A small-molecule ligand and the protein it binds are described below.
Small molecule (SMILES): O=c1ccn([C@@H]2O[C@H](CO[P](=O)(O)O[C@H]3[C@@H](O)[C@H](n4ccc(=O)[nH]c4=O)O[C@@H]3CO[P](=O)(O)O[C@H]3[C@@H](O)[C@H](n4ccc(=O)[nH]c4=O)O[C@@H]3CO[P](=O)(O)O[C@H]3[C@@H](O)[C@H](n4ccc(=O)[nH]c4=O)O[C@@H]3CO[P](=O)(O)O[C@H]3[C@@H](O)[C@H](n4ccc(=O)[nH]c4=O)O[C@@H]3CO[P](=O)(O)O[C@H]3[C@@H](O)[C@H](n4ccc(=O)[nH]c4=O)O[C@@H]3CO[P](=O)(O)O[C@H]3[C@@H](O)[C@H](n4ccc(=O)[nH]c4=O)O[C@@H]3CO[P](=O)(O)O[C@H]3[C@@H](O)[C@H](n4ccc(=O)[nH]c4=O)O[C@@H]3CO[P](=O)(O)O[C@H]3[C@@H](O)[C@H](n4ccc(=O)[nH]c4=O)O[C@@H]3COP(=O)=O)[C@@H](O)[C@H]2O)c(=O)[nH]1

Binding-site contacts:
Ligand atom C5' contacts residue C5 of chain 1.H at 0.0 Å.
Ligand atom O2' contacts residue C2 of chain 1.H at 0.0 Å (h-bond).
Ligand atom C4' contacts residue C2 of chain 1.H at 0.0 Å.
Ligand atom C1' contacts residue C8 of chain 1.H at 0.0 Å.
Ligand atom C2' contacts residue C2 of chain 1.H at 0.0 Å.
Ligand atom C1' contacts residue C2 of chain 1.H at 0.0 Å.
Ligand atom N1 contacts residue C9 of chain 1.H at 0.0 Å (h-bond).
Ligand atom C5 contacts residue C2 of chain 1.H at 0.0 Å.
Ligand atom P contacts residue C8 of chain 1.H at 0.0 Å.
Ligand atom C3' contacts residue C5 of chain 1.H at 0.0 Å.
Ligand atom O3' contacts residue C8 of chain 1.H at 0.0 Å (h-bond).
Ligand atom C4' contacts residue C5 of chain 1.H at 0.0 Å.
Ligand atom OP2 contacts residue A2 of chain 1.G at 0.0 Å (h-bond).
Ligand atom O5' contacts residue C8 of chain 1.H at 0.0 Å (h-bond).
Ligand atom C6 contacts residue C8 of chain 1.H at 0.0 Å.
Ligand atom N1 contacts residue C8 of chain 1.H at 0.0 Å (h-bond).
Ligand atom O2' contacts residue C9 of chain 1.H at 0.0 Å (h-bond).
Ligand atom C3' contacts residue C8 of chain 1.H at 0.0 Å.
Ligand atom C6 contacts residue C9 of chain 1.H at 0.0 Å.
Ligand atom OP2 contacts residue A3 of chain 1.G at 0.0 Å (h-bond).
Ligand atom OP1 contacts residue C9 of chain 1.H at 0.0 Å (h-bond).
Ligand atom OP2 contacts residue C2 of chain 1.H at 0.0 Å (h-bond).
Ligand atom C3' contacts residue C2 of chain 1.H at 0.0 Å.
Ligand atom P contacts residue C9 of chain 1.H at 0.0 Å.
Ligand atom OP2 contacts residue C5 of chain 1.H at 0.0 Å (h-bond).
Ligand atom O4' contacts residue C8 of chain 1.H at 0.0 Å (h-bond).
Ligand atom P contacts residue G3 of chain 1.E at 0.0 Å.
Ligand atom C1' contacts residue C7 of chain 1.H at 0.0 Å.
Ligand atom P contacts residue A9 of chain 1.G at 0.0 Å.
Ligand atom O4' contacts residue C2 of chain 1.H at 0.0 Å (h-bond).
Ligand atom N1 contacts residue C2 of chain 1.H at 0.0 Å (h-bond).
Ligand atom C2' contacts residue C8 of chain 1.H at 0.0 Å.
Ligand atom C5' contacts residue C6 of chain 1.H at 0.0 Å.
Ligand atom C4' contacts residue C8 of chain 1.H at 0.0 Å.
Ligand atom O4' contacts residue C9 of chain 1.H at 0.0 Å (h-bond).
Ligand atom C5' contacts residue C9 of chain 1.H at 0.0 Å.
Ligand atom O5' contacts residue C9 of chain 1.H at 0.0 Å (h-bond).
Ligand atom C5' contacts residue C2 of chain 1.H at 0.0 Å.
Ligand atom C1' contacts residue C9 of chain 1.H at 0.0 Å.
Ligand atom O5' contacts residue G5 of chain 1.E at 0.0 Å (h-bond).

Sequence of chain 1.A:
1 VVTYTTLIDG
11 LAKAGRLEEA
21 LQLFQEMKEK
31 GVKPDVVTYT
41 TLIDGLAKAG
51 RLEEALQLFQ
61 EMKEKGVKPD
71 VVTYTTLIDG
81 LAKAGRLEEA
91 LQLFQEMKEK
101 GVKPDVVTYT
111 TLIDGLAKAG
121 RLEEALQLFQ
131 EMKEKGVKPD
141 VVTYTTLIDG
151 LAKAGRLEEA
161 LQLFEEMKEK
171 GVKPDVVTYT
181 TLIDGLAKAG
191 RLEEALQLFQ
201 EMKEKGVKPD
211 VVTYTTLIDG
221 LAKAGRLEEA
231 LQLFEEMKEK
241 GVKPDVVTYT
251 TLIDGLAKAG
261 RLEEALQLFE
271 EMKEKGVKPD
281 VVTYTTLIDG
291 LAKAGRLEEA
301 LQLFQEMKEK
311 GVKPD

Sequence of chain 1.D:
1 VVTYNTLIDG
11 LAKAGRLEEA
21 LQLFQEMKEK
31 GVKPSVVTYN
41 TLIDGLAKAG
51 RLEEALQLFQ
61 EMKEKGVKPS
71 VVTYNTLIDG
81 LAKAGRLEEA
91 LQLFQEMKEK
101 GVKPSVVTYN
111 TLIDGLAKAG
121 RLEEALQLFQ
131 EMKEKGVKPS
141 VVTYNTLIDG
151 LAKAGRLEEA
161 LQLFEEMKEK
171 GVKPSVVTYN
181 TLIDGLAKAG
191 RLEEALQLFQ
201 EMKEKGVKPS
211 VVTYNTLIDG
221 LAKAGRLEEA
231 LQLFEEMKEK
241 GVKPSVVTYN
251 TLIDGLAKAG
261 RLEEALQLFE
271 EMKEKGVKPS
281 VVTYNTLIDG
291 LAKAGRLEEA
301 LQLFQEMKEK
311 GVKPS

Sequence of chain 1.B:
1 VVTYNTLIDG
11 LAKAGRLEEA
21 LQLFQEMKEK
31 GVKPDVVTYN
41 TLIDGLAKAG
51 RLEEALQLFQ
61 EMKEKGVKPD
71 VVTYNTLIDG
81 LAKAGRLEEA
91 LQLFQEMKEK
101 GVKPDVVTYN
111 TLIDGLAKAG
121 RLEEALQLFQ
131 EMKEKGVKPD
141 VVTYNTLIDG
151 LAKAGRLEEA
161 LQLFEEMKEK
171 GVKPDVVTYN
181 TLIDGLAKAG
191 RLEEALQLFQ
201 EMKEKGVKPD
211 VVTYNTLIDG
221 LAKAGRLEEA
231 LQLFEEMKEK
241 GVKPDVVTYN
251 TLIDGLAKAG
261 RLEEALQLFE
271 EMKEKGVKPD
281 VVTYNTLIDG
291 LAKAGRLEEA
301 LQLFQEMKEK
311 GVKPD

Sequence of chain 1.C:
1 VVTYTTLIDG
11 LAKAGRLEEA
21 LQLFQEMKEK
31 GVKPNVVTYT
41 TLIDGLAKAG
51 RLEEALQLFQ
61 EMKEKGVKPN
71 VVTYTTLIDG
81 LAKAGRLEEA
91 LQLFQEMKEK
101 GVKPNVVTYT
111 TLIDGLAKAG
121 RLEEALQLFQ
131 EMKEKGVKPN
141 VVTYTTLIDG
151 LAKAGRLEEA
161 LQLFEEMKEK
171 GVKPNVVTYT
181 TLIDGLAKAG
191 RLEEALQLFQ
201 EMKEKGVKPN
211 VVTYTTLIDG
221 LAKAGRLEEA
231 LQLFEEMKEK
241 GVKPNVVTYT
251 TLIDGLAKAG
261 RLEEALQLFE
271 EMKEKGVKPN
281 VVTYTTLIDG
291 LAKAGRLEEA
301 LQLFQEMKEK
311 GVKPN